Binding-site contacts:
Ligand atom C1 contacts residue TRP156 of chain 1.D at 3.2 Å (hydrophobic).
Ligand atom N1 contacts residue LEU121 of chain 1.E at 4.3 Å.
Ligand atom C6 contacts residue LEU121 of chain 1.E at 4.5 Å (hydrophobic).
Ligand atom N2 contacts residue TRP156 of chain 1.D at 3.2 Å (h-bond).
Ligand atom C5 contacts residue VAL111 of chain 1.E at 4.3 Å (hydrophobic).
Ligand atom C3 contacts residue CYS199 of chain 1.D at 3.5 Å (hydrophobic).
Ligand atom C5 contacts residue THR157 of chain 1.D at 4.4 Å.
Ligand atom C7 contacts residue LEU121 of chain 1.E at 3.5 Å (hydrophobic).
Ligand atom C8 contacts residue TRP156 of chain 1.D at 4.3 Å (hydrophobic).
Ligand atom C8 contacts residue TRP57 of chain 1.E at 3.9 Å (hydrophobic).
Ligand atom C6 contacts residue CYS199 of chain 1.D at 3.8 Å (hydrophobic).
Ligand atom C9 contacts residue TRP156 of chain 1.D at 4.3 Å (hydrophobic).
Ligand atom N1 contacts residue THR157 of chain 1.D at 3.7 Å.
Ligand atom C4 contacts residue CYS200 of chain 1.D at 3.9 Å (hydrophobic).
Ligand atom C4 contacts residue LEU121 of chain 1.E at 4.5 Å (hydrophobic).
Ligand atom C10 contacts residue TRP156 of chain 1.D at 3.5 Å (hydrophobic).
Ligand atom C5 contacts residue PHE119 of chain 1.E at 4.2 Å (hydrophobic).
Ligand atom C3 contacts residue PHE119 of chain 1.E at 4.2 Å (hydrophobic).
Ligand atom C2 contacts residue CYS199 of chain 1.D at 4.1 Å (hydrophobic).
Ligand atom C6 contacts residue TRP156 of chain 1.D at 4.1 Å (hydrophobic).
Ligand atom C1 contacts residue LEU121 of chain 1.E at 4.0 Å (hydrophobic).
Ligand atom C4 contacts residue PHE119 of chain 1.E at 3.6 Å (hydrophobic).
Ligand atom C2 contacts residue TYR204 of chain 1.D at 4.3 Å (hydrophobic).
Ligand atom C4 contacts residue TYR204 of chain 1.D at 4.1 Å (hydrophobic).
Ligand atom C3 contacts residue LEU121 of chain 1.E at 4.2 Å (hydrophobic).
Ligand atom C9 contacts residue TYR197 of chain 1.D at 4.2 Å (hydrophobic).
Ligand atom C2 contacts residue TRP156 of chain 1.D at 3.7 Å (hydrophobic).
Ligand atom C4 contacts residue CYS199 of chain 1.D at 4.5 Å (hydrophobic).
Ligand atom C10 contacts residue TYR204 of chain 1.D at 2.5 Å (hydrophobic).
Ligand atom C5 contacts residue TRP156 of chain 1.D at 4.5 Å (hydrophobic).
Ligand atom C3 contacts residue TYR204 of chain 1.D at 3.6 Å (hydrophobic).
Ligand atom C9 contacts residue TYR100 of chain 1.D at 3.9 Å (hydrophobic).
Ligand atom N2 contacts residue TYR204 of chain 1.D at 3.8 Å.
Ligand atom N1 contacts residue TRP156 of chain 1.D at 3.6 Å.
Ligand atom C7 contacts residue TRP156 of chain 1.D at 4.2 Å (hydrophobic).
Ligand atom C3 contacts residue CYS200 of chain 1.D at 3.5 Å (hydrophobic).
Ligand atom C2 contacts residue LEU121 of chain 1.E at 4.1 Å (hydrophobic).

The small molecule below binds the protein below.
Small molecule (SMILES): CN1CCC[C@H]1c1cccnc1

Sequence of chain 1.E:
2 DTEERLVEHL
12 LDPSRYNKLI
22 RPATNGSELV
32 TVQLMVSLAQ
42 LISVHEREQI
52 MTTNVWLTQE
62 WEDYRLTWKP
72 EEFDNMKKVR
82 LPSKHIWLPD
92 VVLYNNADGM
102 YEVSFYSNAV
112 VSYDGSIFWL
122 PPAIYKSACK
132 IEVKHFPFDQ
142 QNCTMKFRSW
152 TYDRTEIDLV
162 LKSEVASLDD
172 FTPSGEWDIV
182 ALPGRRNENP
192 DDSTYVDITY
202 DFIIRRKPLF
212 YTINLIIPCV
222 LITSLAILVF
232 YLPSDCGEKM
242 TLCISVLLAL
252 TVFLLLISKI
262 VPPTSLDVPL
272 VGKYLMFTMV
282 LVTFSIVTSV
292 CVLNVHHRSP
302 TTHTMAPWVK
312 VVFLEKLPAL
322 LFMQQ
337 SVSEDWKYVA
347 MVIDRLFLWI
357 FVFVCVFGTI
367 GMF

Sequence of chain 1.D:
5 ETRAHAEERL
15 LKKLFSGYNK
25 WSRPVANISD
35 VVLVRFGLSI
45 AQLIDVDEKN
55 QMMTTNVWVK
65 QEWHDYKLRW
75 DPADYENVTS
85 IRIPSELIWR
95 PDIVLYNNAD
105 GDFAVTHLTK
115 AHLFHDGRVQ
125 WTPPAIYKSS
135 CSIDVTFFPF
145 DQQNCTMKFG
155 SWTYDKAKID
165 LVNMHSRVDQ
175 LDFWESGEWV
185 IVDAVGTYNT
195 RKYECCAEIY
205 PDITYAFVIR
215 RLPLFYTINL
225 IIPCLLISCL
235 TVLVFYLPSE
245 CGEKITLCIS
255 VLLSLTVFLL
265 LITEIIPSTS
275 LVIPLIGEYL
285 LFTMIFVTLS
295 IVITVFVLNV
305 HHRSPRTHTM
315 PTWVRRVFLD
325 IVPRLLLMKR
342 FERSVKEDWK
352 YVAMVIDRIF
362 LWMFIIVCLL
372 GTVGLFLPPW